Sequence of chain 1.A:
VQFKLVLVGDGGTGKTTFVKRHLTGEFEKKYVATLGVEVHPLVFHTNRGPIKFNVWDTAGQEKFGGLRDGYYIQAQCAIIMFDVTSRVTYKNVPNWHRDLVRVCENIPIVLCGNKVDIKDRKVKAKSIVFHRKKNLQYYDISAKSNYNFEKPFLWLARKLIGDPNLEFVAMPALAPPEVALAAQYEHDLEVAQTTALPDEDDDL

This protein binds this small molecule.
Small molecule (SMILES): Nc1nc2c(ncn2[C@@H]2O[C@H](CO[P](=O)(O)O[P](=O)(O)NP(=O)(O)O)[C@@H](O)[C@H]2O)c(=O)[nH]1

Binding-site contacts:
Ligand atom N3B contacts residue MG1 of chain 1.F at 3.4 Å.
Ligand atom C8 contacts residue THR46 of chain 1.A at 3.5 Å.
Ligand atom O2B contacts residue THR42 of chain 1.A at 3.5 Å (h-bond).
Ligand atom O2A contacts residue THR45 of chain 1.A at 3.2 Å (h-bond).
Ligand atom O6 contacts residue ASN143 of chain 1.A at 3.1 Å (h-bond).
Ligand atom O1B contacts residue THR45 of chain 1.A at 2.8 Å (h-bond).
Ligand atom O2' contacts residue GLU57 of chain 1.A at 2.7 Å (salt-bridge).
Ligand atom O2A contacts residue GLY43 of chain 1.A at 3.5 Å.
Ligand atom PG contacts residue MG1 of chain 1.F at 3.1 Å.
Ligand atom N3B contacts residue GLY41 of chain 1.A at 3.1 Å (h-bond).
Ligand atom O2B contacts residue GLY43 of chain 1.A at 3.3 Å (h-bond).
Ligand atom O2G contacts residue THR63 of chain 1.A at 2.8 Å (h-bond).
Ligand atom O2' contacts residue LYS58 of chain 1.A at 3.3 Å (salt-bridge).
Ligand atom O3G contacts residue GLY40 of chain 1.A at 3.6 Å.
Ligand atom O2B contacts residue LYS44 of chain 1.A at 2.8 Å (salt-bridge).
Ligand atom O2G contacts residue MG1 of chain 1.F at 1.9 Å.
Ligand atom O3' contacts residue LYS58 of chain 1.A at 2.7 Å (salt-bridge).
Ligand atom O1B contacts residue MG1 of chain 1.F at 2.1 Å.
Ligand atom O1A contacts residue TYR60 of chain 1.A at 3.3 Å.
Ligand atom O2' contacts residue PHE56 of chain 1.A at 3.6 Å.
Ligand atom C2' contacts residue THR46 of chain 1.A at 3.5 Å.
Ligand atom N2 contacts residue ASP146 of chain 1.A at 3.0 Å (salt-bridge).
Ligand atom N1 contacts residue ASP146 of chain 1.A at 2.9 Å (salt-bridge).
Ligand atom N1 contacts residue LYS173 of chain 1.A at 3.5 Å.
Ligand atom O3A contacts residue GLY43 of chain 1.A at 3.1 Å (h-bond).
Ligand atom N3B contacts residue TYR60 of chain 1.A at 3.2 Å.
Ligand atom O3G contacts residue GLY89 of chain 1.A at 2.8 Å (h-bond).
Ligand atom N2 contacts residue LYS173 of chain 1.A at 3.6 Å.
Ligand atom PB contacts residue MG1 of chain 1.F at 3.2 Å.
Ligand atom N2 contacts residue ILE147 of chain 1.A at 3.6 Å.
Ligand atom N7 contacts residue ASN143 of chain 1.A at 3.1 Å (h-bond).
Ligand atom O6 contacts residue LYS173 of chain 1.A at 3.3 Å (salt-bridge).
Ligand atom O2A contacts residue THR46 of chain 1.A at 2.7 Å (h-bond).
Ligand atom O5' contacts residue THR46 of chain 1.A at 3.3 Å (h-bond).
Ligand atom O6 contacts residue ALA172 of chain 1.A at 3.0 Å (h-bond).
Ligand atom PA contacts residue THR46 of chain 1.A at 3.6 Å.
Ligand atom O3G contacts residue LYS44 of chain 1.A at 2.7 Å (salt-bridge).
Ligand atom O4' contacts residue LYS144 of chain 1.A at 3.2 Å (salt-bridge).
Ligand atom O6 contacts residue SER171 of chain 1.A at 3.5 Å (h-bond).
Ligand atom O1G contacts residue TYR60 of chain 1.A at 2.7 Å (h-bond).